Binding-site contacts:
Ligand atom C4 contacts residue ASN196 of chain 1.H at 4.0 Å.
Ligand atom O2 contacts residue LEU25 of chain 1.B at 3.8 Å.
Ligand atom C4 contacts residue LYS37 of chain 1.B at 4.4 Å.
Ligand atom C6 contacts residue PRO192 of chain 1.H at 3.2 Å (hydrophobic).
Ligand atom O1 contacts residue VAL69 of chain 1.B at 4.2 Å.
Ligand atom O2 contacts residue PRO192 of chain 1.H at 3.4 Å.
Ligand atom C3 contacts residue GLU71 of chain 1.B at 4.0 Å.
Ligand atom C1 contacts residue VAL40 of chain 1.B at 4.2 Å (hydrophobic).
Ligand atom C1 contacts residue PHE36 of chain 1.B at 4.5 Å (hydrophobic).
Ligand atom O1 contacts residue VAL40 of chain 1.B at 3.4 Å.
Ligand atom C2 contacts residue VAL40 of chain 1.B at 4.2 Å (hydrophobic).
Ligand atom C3 contacts residue VAL69 of chain 1.B at 4.2 Å (hydrophobic).
Ligand atom C6 contacts residue ALA195 of chain 1.H at 3.9 Å (hydrophobic).
Ligand atom C5 contacts residue LYS37 of chain 1.B at 4.0 Å.
Ligand atom O2 contacts residue ASN196 of chain 1.H at 3.4 Å (h-bond).
Ligand atom C1 contacts residue LYS37 of chain 1.B at 4.1 Å.
Ligand atom C1 contacts residue LEU25 of chain 1.B at 3.9 Å (hydrophobic).
Ligand atom C5 contacts residue LEU25 of chain 1.B at 4.4 Å (hydrophobic).
Ligand atom C4 contacts residue VAL69 of chain 1.B at 3.5 Å (hydrophobic).
Ligand atom C5 contacts residue PRO192 of chain 1.H at 3.8 Å (hydrophobic).
Ligand atom C5 contacts residue ASN196 of chain 1.H at 3.8 Å.
Ligand atom C2 contacts residue LYS37 of chain 1.B at 3.7 Å.
Ligand atom C4 contacts residue LEU25 of chain 1.B at 3.8 Å (hydrophobic).
Ligand atom O1 contacts residue LEU41 of chain 1.B at 3.9 Å.
Ligand atom C3 contacts residue LYS37 of chain 1.B at 3.6 Å.
Ligand atom C6 contacts residue ASN196 of chain 1.H at 3.3 Å.
Ligand atom O2 contacts residue LYS37 of chain 1.B at 4.5 Å.
Ligand atom O1 contacts residue LYS37 of chain 1.B at 4.1 Å.

The small molecule below binds the protein below.
Small molecule (SMILES): C[C@@H](O)CC[C@@H](C)O

Sequence of chain 1.B:
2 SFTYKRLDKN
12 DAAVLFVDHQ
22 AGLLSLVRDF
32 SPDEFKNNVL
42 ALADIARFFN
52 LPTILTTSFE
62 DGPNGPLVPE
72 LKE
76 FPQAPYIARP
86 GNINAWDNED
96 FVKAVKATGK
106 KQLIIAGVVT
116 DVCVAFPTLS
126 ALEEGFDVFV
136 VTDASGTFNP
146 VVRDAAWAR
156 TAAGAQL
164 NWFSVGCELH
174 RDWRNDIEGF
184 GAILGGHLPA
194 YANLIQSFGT

Sequence of chain 1.H:
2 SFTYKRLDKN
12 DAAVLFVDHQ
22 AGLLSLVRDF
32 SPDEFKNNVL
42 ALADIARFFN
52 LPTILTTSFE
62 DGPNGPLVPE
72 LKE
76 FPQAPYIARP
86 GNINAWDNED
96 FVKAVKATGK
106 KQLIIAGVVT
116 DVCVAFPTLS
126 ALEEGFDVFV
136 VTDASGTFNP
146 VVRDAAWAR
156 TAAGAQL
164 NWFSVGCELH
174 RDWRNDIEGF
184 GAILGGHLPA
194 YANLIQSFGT